This small molecule binds to this protein.
Small molecule (SMILES): COc1ccc(C(=O)NCC2CCN(c3ccncc3)CC2)cc1OCCc1ccc(Cl)cc1Cl

Sequence of chain 1.B:
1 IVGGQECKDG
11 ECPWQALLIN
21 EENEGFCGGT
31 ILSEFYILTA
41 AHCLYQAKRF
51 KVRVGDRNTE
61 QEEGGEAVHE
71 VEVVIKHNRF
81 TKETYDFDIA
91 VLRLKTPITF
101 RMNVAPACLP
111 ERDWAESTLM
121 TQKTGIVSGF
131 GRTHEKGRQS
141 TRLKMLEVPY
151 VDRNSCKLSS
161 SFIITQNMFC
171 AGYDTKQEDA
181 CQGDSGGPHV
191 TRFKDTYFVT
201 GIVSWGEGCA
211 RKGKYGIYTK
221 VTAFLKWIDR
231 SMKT

Binding-site contacts:
Ligand atom C47 contacts residue PHE162 of chain 1.B at 3.6 Å (hydrophobic).
Ligand atom C10 contacts residue CYS181 of chain 1.B at 3.5 Å (hydrophobic).
Ligand atom C9 contacts residue GLY206 of chain 1.B at 3.5 Å.
Ligand atom C30 contacts residue TRP205 of chain 1.B at 3.6 Å (hydrophobic).
Ligand atom C19 contacts residue VAL203 of chain 1.B at 3.4 Å (hydrophobic).
Ligand atom C17 contacts residue GLY216 of chain 1.B at 3.8 Å.
Ligand atom C44 contacts residue TRP205 of chain 1.B at 3.5 Å (hydrophobic).
Ligand atom C16 contacts residue ASP179 of chain 1.B at 3.7 Å.
Ligand atom C45 contacts residue TRP205 of chain 1.B at 3.8 Å (hydrophobic).
Ligand atom CL22 contacts residue TRP205 of chain 1.B at 3.7 Å.
Ligand atom C17 contacts residue ASP179 of chain 1.B at 3.5 Å.
Ligand atom C3 contacts residue GLY208 of chain 1.B at 3.7 Å.
Ligand atom C16 contacts residue ALA180 of chain 1.B at 3.1 Å (hydrophobic).
Ligand atom O7 contacts residue CYS209 of chain 1.B at 3.4 Å (h-bond).
Ligand atom N46 contacts residue THR84 of chain 1.B at 3.1 Å (h-bond).
Ligand atom CL22 contacts residue GLY216 of chain 1.B at 3.3 Å.
Ligand atom CL21 contacts residue TRP205 of chain 1.B at 3.6 Å.
Ligand atom C10 contacts residue GLY208 of chain 1.B at 3.8 Å.
Ligand atom C9 contacts residue GLY208 of chain 1.B at 3.4 Å.
Ligand atom C47 contacts residue GLU83 of chain 1.B at 3.2 Å.
Ligand atom C20 contacts residue TRP205 of chain 1.B at 3.6 Å (hydrophobic).
Ligand atom N31 contacts residue TYR85 of chain 1.B at 3.7 Å.
Ligand atom C18 contacts residue TRP205 of chain 1.B at 3.4 Å (hydrophobic).
Ligand atom CL21 contacts residue SER204 of chain 1.B at 3.6 Å.
Ligand atom C7 contacts residue GLU135 of chain 1.B at 3.1 Å.
Ligand atom C19 contacts residue TRP205 of chain 1.B at 3.3 Å (hydrophobic).
Ligand atom C29 contacts residue GLY206 of chain 1.B at 3.6 Å.
Ligand atom C17 contacts residue ALA180 of chain 1.B at 3.5 Å (hydrophobic).
Ligand atom C3 contacts residue GLY206 of chain 1.B at 3.4 Å.
Ligand atom CL22 contacts residue TYR218 of chain 1.B at 3.5 Å.
Ligand atom C10 contacts residue GLN182 of chain 1.B at 3.5 Å.
Ligand atom N24 contacts residue GLY206 of chain 1.B at 3.2 Å (h-bond).
Ligand atom C20 contacts residue GLY206 of chain 1.B at 3.8 Å.
Ligand atom CL21 contacts residue SER185 of chain 1.B at 3.3 Å.
Ligand atom C44 contacts residue TYR85 of chain 1.B at 3.6 Å (hydrophobic).
Ligand atom CL22 contacts residue ILE217 of chain 1.B at 3.3 Å.
Ligand atom C45 contacts residue TYR85 of chain 1.B at 3.7 Å (hydrophobic).
Ligand atom C43 contacts residue TYR85 of chain 1.B at 3.5 Å (hydrophobic).
Ligand atom C45 contacts residue THR84 of chain 1.B at 3.1 Å.
Ligand atom C16 contacts residue GLY208 of chain 1.B at 3.7 Å.